This protein binds this small molecule.
Small molecule (SMILES): CC(=O)N[C@@H]1[C@@H](O)[C@H](O)[C@@H](CO)O[C@H]1O

Sequence of chain 1.B:
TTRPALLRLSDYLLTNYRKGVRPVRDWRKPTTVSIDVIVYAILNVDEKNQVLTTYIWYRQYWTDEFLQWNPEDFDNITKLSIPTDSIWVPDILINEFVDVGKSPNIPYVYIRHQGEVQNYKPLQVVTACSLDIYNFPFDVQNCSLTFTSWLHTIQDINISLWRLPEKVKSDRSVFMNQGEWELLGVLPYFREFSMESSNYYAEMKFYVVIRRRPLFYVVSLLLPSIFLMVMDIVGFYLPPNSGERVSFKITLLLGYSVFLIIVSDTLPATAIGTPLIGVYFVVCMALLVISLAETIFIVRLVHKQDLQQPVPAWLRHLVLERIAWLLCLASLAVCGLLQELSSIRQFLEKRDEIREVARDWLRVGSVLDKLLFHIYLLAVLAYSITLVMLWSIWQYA

Binding-site contacts:
Ligand atom N2 contacts residue VAL314 of chain 1.B at 4.1 Å.
Ligand atom O5 contacts residue TYR312 of chain 1.B at 4.2 Å.
Ligand atom C8 contacts residue ASN247 of chain 1.B at 4.4 Å.
Ligand atom C7 contacts residue ASN247 of chain 1.B at 3.3 Å.
Ligand atom C5 contacts residue TYR312 of chain 1.B at 4.1 Å (hydrophobic).
Ligand atom O4 contacts residue LEU292 of chain 1.B at 4.2 Å.
Ligand atom C7 contacts residue VAL314 of chain 1.B at 4.5 Å (hydrophobic).
Ligand atom C2 contacts residue ASN247 of chain 1.B at 2.5 Å.
Ligand atom C3 contacts residue ASN247 of chain 1.B at 3.8 Å.
Ligand atom C1 contacts residue ASN247 of chain 1.B at 1.4 Å.
Ligand atom O5 contacts residue ASN247 of chain 1.B at 2.4 Å (h-bond).
Ligand atom N2 contacts residue ASN247 of chain 1.B at 2.9 Å (h-bond).
Ligand atom C8 contacts residue VAL314 of chain 1.B at 3.6 Å (hydrophobic).
Ligand atom C8 contacts residue VAL245 of chain 1.B at 4.4 Å (hydrophobic).
Ligand atom C4 contacts residue LEU292 of chain 1.B at 4.3 Å (hydrophobic).
Ligand atom C5 contacts residue LEU292 of chain 1.B at 4.4 Å (hydrophobic).
Ligand atom C5 contacts residue ASN247 of chain 1.B at 3.6 Å.
Ligand atom C6 contacts residue TYR312 of chain 1.B at 3.8 Å (hydrophobic).
Ligand atom C4 contacts residue ASN247 of chain 1.B at 4.2 Å.
Ligand atom C2 contacts residue LEU292 of chain 1.B at 4.5 Å (hydrophobic).
Ligand atom O7 contacts residue ASN247 of chain 1.B at 3.3 Å (h-bond).
Ligand atom C3 contacts residue LEU292 of chain 1.B at 3.7 Å (hydrophobic).
Ligand atom O3 contacts residue LEU292 of chain 1.B at 4.4 Å.